This small molecule binds to this protein.
Small molecule (SMILES): O=C(O)C(=O)CC(=O)c1ccccc1

Sequence of chain 1.D:
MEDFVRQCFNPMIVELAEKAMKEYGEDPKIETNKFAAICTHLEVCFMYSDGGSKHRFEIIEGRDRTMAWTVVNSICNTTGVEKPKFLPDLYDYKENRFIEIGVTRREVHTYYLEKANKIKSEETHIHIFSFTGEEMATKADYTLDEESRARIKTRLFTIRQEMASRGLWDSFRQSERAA

Binding-site contacts:
Ligand atom O8 contacts residue MN1 of chain 1.Y at 2.7 Å.
Ligand atom O11 contacts residue GLU100 of chain 1.D at 3.1 Å (salt-bridge).
Ligand atom O11 contacts residue HIS41 of chain 1.D at 3.2 Å (h-bond).
Ligand atom C6 contacts residue XI71 of chain 1.BA at 4.2 Å.
Ligand atom O11 contacts residue XI71 of chain 1.BA at 3.9 Å.
Ligand atom C2 contacts residue XI71 of chain 1.BA at 4.0 Å.
Ligand atom O8 contacts residue MN1 of chain 1.Z at 2.2 Å.
Ligand atom C5 contacts residue XI71 of chain 1.BA at 4.2 Å.
Ligand atom O14 contacts residue MN1 of chain 1.Z at 2.5 Å.
Ligand atom C7 contacts residue MN1 of chain 1.Z at 3.6 Å.
Ligand atom O8 contacts residue GLU61 of chain 1.D at 3.4 Å (salt-bridge).
Ligand atom C9 contacts residue LYS115 of chain 1.D at 4.0 Å.
Ligand atom O10 contacts residue LYS115 of chain 1.D at 3.3 Å (salt-bridge).
Ligand atom C9 contacts residue MN1 of chain 1.Y at 3.4 Å.
Ligand atom C9 contacts residue GLU100 of chain 1.D at 4.0 Å.
Ligand atom C8 contacts residue XI71 of chain 1.BA at 3.5 Å.
Ligand atom O11 contacts residue MN1 of chain 1.Y at 2.3 Å.
Ligand atom C10 contacts residue MN1 of chain 1.Y at 3.2 Å.
Ligand atom O14 contacts residue GLU61 of chain 1.D at 3.5 Å (salt-bridge).
Ligand atom O8 contacts residue XI71 of chain 1.BA at 3.9 Å.
Ligand atom C10 contacts residue HIS41 of chain 1.D at 4.0 Å.
Ligand atom O8 contacts residue HIS41 of chain 1.D at 3.5 Å.
Ligand atom O14 contacts residue XI71 of chain 1.BA at 3.7 Å.
Ligand atom C5 contacts residue TYR24 of chain 1.D at 3.0 Å (hydrophobic).
Ligand atom C8 contacts residue MN1 of chain 1.Z at 4.0 Å.
Ligand atom C1 contacts residue XI71 of chain 1.BA at 3.6 Å.
Ligand atom C4 contacts residue TYR24 of chain 1.D at 3.4 Å (hydrophobic).
Ligand atom O10 contacts residue XI71 of chain 1.BA at 3.5 Å (h-bond).
Ligand atom C10 contacts residue GLU100 of chain 1.D at 3.8 Å.
Ligand atom C9 contacts residue XI71 of chain 1.BA at 3.3 Å.
Ligand atom O11 contacts residue LYS115 of chain 1.D at 3.0 Å (salt-bridge).
Ligand atom C7 contacts residue XI71 of chain 1.BA at 3.4 Å.
Ligand atom O10 contacts residue TYR111 of chain 1.D at 4.0 Å.
Ligand atom C9 contacts residue HIS41 of chain 1.D at 4.1 Å.
Ligand atom O8 contacts residue ASP89 of chain 1.D at 3.4 Å (salt-bridge).
Ligand atom C10 contacts residue XI71 of chain 1.BA at 3.4 Å.
Ligand atom C9 contacts residue MN1 of chain 1.Z at 3.4 Å.
Ligand atom C10 contacts residue LYS115 of chain 1.D at 3.2 Å.
Ligand atom O11 contacts residue ILE101 of chain 1.D at 3.2 Å (h-bond).
Ligand atom O8 contacts residue GLU100 of chain 1.D at 3.4 Å (salt-bridge).